Binding-site contacts:
Ligand atom C1 contacts residue GLU992 of chain 1.A at 4.2 Å.
Ligand atom C5 contacts residue GLU992 of chain 1.A at 4.3 Å.
Ligand atom N2 contacts residue ASN991 of chain 1.A at 2.7 Å (h-bond).
Ligand atom O6 contacts residue ALA1266 of chain 1.A at 4.2 Å.
Ligand atom C5 contacts residue ASN991 of chain 1.A at 3.5 Å.
Ligand atom C7 contacts residue ASN991 of chain 1.A at 3.5 Å.
Ligand atom C6 contacts residue ALA1266 of chain 1.A at 4.1 Å (hydrophobic).
Ligand atom O6 contacts residue ASN991 of chain 1.A at 4.3 Å.
Ligand atom O6 contacts residue GLU992 of chain 1.A at 2.7 Å (salt-bridge).
Ligand atom C2 contacts residue ASN991 of chain 1.A at 2.3 Å.
Ligand atom O7 contacts residue ASN991 of chain 1.A at 3.4 Å (h-bond).
Ligand atom O6 contacts residue GLN994 of chain 1.A at 2.9 Å (h-bond).
Ligand atom C1 contacts residue ASN991 of chain 1.A at 1.3 Å.
Ligand atom O5 contacts residue GLU992 of chain 1.A at 3.3 Å.
Ligand atom C6 contacts residue GLN994 of chain 1.A at 3.9 Å.
Ligand atom C6 contacts residue GLY1265 of chain 1.A at 4.2 Å.
Ligand atom O5 contacts residue ASN991 of chain 1.A at 2.2 Å (h-bond).
Ligand atom C3 contacts residue ASN991 of chain 1.A at 3.6 Å.
Ligand atom O6 contacts residue GLY1265 of chain 1.A at 3.7 Å.
Ligand atom C6 contacts residue GLU992 of chain 1.A at 3.8 Å.
Ligand atom C4 contacts residue ASN991 of chain 1.A at 4.0 Å.

Sequence of chain 1.A:
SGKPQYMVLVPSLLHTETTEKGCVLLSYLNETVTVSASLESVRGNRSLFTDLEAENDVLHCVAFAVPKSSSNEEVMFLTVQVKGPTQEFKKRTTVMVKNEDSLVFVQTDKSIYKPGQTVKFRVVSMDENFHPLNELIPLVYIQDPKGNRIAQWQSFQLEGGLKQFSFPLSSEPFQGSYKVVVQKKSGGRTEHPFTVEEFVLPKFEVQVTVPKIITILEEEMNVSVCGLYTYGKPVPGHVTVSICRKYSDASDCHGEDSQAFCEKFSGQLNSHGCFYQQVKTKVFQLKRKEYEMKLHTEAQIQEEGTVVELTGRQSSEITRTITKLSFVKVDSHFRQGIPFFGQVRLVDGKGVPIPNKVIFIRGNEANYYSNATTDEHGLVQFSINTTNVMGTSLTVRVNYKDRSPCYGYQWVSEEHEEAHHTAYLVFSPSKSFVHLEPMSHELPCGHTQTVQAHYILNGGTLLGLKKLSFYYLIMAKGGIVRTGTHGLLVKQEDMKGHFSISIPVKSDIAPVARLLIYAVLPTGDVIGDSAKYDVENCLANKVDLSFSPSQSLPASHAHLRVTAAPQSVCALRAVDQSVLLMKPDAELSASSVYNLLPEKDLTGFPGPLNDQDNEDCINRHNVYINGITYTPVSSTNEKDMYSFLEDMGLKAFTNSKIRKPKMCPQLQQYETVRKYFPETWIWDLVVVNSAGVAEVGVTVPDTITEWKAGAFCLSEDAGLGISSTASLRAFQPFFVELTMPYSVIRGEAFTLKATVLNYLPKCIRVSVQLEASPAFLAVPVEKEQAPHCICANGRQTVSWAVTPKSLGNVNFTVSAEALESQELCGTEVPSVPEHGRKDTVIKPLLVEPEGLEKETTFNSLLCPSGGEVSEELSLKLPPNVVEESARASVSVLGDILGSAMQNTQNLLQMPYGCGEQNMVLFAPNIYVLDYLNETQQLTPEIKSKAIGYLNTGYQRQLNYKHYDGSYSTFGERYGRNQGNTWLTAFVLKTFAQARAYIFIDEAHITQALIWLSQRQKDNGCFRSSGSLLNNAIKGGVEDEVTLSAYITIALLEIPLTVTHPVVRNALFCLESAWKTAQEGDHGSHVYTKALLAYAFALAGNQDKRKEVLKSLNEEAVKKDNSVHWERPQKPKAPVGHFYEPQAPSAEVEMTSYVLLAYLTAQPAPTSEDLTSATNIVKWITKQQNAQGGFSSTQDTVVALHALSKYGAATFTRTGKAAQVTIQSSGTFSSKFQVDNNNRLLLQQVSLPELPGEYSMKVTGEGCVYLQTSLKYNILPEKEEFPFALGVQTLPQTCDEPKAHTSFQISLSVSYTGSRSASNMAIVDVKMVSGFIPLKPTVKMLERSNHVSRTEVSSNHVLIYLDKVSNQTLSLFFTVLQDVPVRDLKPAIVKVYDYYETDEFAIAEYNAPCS

A protein and the small-molecule ligand that binds it are described below.
Small molecule (SMILES): CC(=O)N[C@@H]1[C@@H](O)[C@H](O)[C@@H](CO)O[C@H]1O